Binding-site contacts:
Ligand atom O17 contacts residue GLY29 of chain 1.A at 3.1 Å.
Ligand atom N6 contacts residue 95Y1 of chain 1.K at 3.3 Å.
Ligand atom N3 contacts residue THR28 of chain 1.A at 3.5 Å (h-bond).
Ligand atom C10 contacts residue GLY22 of chain 1.A at 3.5 Å.
Ligand atom C5 contacts residue 95Y1 of chain 1.K at 3.7 Å.
Ligand atom C9 contacts residue THR32 of chain 1.A at 3.1 Å.
Ligand atom C23 contacts residue THR28 of chain 1.C at 3.7 Å.
Ligand atom C18 contacts residue 95Y1 of chain 1.K at 3.4 Å.
Ligand atom O16 contacts residue THR28 of chain 1.A at 3.5 Å (h-bond).
Ligand atom C15 contacts residue 95Y1 of chain 1.K at 3.5 Å.
Ligand atom C14 contacts residue ARG23 of chain 1.A at 3.4 Å.
Ligand atom C12 contacts residue GLY22 of chain 1.A at 3.4 Å.
Ligand atom N11 contacts residue GLY27 of chain 1.A at 2.8 Å (h-bond).
Ligand atom C24 contacts residue 95Y1 of chain 1.K at 3.5 Å.
Ligand atom C7 contacts residue GLY22 of chain 1.A at 3.3 Å.
Ligand atom C7 contacts residue GLY29 of chain 1.A at 3.4 Å.
Ligand atom O19 contacts residue THR32 of chain 1.A at 2.9 Å (h-bond).
Ligand atom N3 contacts residue GLY27 of chain 1.A at 3.0 Å.
Ligand atom S1 contacts residue GLY29 of chain 1.A at 3.4 Å (h-bond).
Ligand atom S4 contacts residue ALA25 of chain 1.A at 3.6 Å.
Ligand atom C8 contacts residue GLY22 of chain 1.A at 3.7 Å.
Ligand atom O17 contacts residue LEU31 of chain 1.A at 3.1 Å (h-bond).
Ligand atom C27 contacts residue ARG26 of chain 1.A at 3.4 Å.
Ligand atom N3 contacts residue GLY29 of chain 1.A at 2.9 Å (h-bond).
Ligand atom O16 contacts residue GLY29 of chain 1.A at 3.5 Å (h-bond).
Ligand atom C30 contacts residue LEU31 of chain 1.A at 3.7 Å (hydrophobic).
Ligand atom O17 contacts residue THR32 of chain 1.A at 2.8 Å (h-bond).
Ligand atom O17 contacts residue GLU30 of chain 1.A at 3.6 Å.
Ligand atom C30 contacts residue VAL161 of chain 1.A at 3.5 Å (hydrophobic).
Ligand atom O19 contacts residue GLY22 of chain 1.A at 3.4 Å.
Ligand atom C28 contacts residue GLY27 of chain 1.C at 3.5 Å.
Ligand atom C9 contacts residue GLY22 of chain 1.A at 3.4 Å.
Ligand atom C2 contacts residue GLY22 of chain 1.A at 3.6 Å.
Ligand atom BR22 contacts residue 95Y1 of chain 1.K at 3.6 Å.
Ligand atom C7 contacts residue GLY27 of chain 1.A at 3.5 Å.
Ligand atom N11 contacts residue GLY22 of chain 1.A at 3.3 Å (h-bond).
Ligand atom O16 contacts residue GLY27 of chain 1.A at 3.4 Å.
Ligand atom C18 contacts residue ARG23 of chain 1.A at 3.4 Å.
Ligand atom C25 contacts residue VAL18 of chain 1.A at 3.5 Å (hydrophobic).
Ligand atom C23 contacts residue GLY27 of chain 1.C at 3.3 Å.

This small molecule binds to this protein.
Small molecule (SMILES): COCCc1sc(S(=O)(=O)NC(=O)Nc2cc(Br)cc(N3CCOCC3)n2)cc1C

Sequence of chain 1.A:
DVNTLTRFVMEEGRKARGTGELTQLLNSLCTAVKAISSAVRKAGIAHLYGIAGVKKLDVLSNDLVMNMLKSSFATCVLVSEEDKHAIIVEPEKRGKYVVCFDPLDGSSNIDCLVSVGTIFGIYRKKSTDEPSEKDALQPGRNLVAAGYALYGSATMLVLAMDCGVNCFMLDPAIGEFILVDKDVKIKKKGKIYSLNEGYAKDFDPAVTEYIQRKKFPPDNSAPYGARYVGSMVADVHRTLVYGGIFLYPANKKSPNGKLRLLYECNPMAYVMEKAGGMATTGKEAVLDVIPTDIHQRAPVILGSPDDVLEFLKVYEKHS

Sequence of chain 1.C:
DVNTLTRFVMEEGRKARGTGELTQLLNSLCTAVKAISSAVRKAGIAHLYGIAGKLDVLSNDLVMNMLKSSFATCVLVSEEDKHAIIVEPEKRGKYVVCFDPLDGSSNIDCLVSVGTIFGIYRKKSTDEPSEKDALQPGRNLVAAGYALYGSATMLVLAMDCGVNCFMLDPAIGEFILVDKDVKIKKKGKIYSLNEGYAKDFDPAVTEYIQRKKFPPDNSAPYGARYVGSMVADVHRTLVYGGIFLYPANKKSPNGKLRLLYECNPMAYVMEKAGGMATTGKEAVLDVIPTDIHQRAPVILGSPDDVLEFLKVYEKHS